Binding-site contacts:
Ligand atom O5 contacts residue ASN663 of chain 1.C at 2.3 Å (h-bond).
Ligand atom N2 contacts residue ASN663 of chain 1.C at 2.8 Å (h-bond).
Ligand atom C7 contacts residue ASN663 of chain 1.C at 4.0 Å.
Ligand atom C5 contacts residue SER665 of chain 1.C at 3.6 Å.
Ligand atom C8 contacts residue LEU679 of chain 1.C at 3.5 Å (hydrophobic).
Ligand atom C6 contacts residue SER665 of chain 1.C at 3.4 Å.
Ligand atom O6 contacts residue ASN663 of chain 1.C at 4.4 Å.
Ligand atom C7 contacts residue LEU679 of chain 1.C at 4.2 Å (hydrophobic).
Ligand atom O6 contacts residue SER665 of chain 1.C at 2.9 Å (h-bond).
Ligand atom C1 contacts residue SER665 of chain 1.C at 3.9 Å.
Ligand atom C4 contacts residue ASN663 of chain 1.C at 4.2 Å.
Ligand atom N2 contacts residue LEU679 of chain 1.C at 3.7 Å.
Ligand atom C1 contacts residue ASN663 of chain 1.C at 1.4 Å.
Ligand atom C3 contacts residue ASN663 of chain 1.C at 3.8 Å.
Ligand atom C2 contacts residue ASN663 of chain 1.C at 2.4 Å.
Ligand atom C5 contacts residue ASN663 of chain 1.C at 3.6 Å.
Ligand atom O5 contacts residue SER665 of chain 1.C at 3.3 Å.

The protein below binds the small molecule below.
Small molecule (SMILES): CC(=O)N[C@@H]1[C@@H](O)[C@H](O)[C@@H](CO)O[C@H]1O

Sequence of chain 1.C:
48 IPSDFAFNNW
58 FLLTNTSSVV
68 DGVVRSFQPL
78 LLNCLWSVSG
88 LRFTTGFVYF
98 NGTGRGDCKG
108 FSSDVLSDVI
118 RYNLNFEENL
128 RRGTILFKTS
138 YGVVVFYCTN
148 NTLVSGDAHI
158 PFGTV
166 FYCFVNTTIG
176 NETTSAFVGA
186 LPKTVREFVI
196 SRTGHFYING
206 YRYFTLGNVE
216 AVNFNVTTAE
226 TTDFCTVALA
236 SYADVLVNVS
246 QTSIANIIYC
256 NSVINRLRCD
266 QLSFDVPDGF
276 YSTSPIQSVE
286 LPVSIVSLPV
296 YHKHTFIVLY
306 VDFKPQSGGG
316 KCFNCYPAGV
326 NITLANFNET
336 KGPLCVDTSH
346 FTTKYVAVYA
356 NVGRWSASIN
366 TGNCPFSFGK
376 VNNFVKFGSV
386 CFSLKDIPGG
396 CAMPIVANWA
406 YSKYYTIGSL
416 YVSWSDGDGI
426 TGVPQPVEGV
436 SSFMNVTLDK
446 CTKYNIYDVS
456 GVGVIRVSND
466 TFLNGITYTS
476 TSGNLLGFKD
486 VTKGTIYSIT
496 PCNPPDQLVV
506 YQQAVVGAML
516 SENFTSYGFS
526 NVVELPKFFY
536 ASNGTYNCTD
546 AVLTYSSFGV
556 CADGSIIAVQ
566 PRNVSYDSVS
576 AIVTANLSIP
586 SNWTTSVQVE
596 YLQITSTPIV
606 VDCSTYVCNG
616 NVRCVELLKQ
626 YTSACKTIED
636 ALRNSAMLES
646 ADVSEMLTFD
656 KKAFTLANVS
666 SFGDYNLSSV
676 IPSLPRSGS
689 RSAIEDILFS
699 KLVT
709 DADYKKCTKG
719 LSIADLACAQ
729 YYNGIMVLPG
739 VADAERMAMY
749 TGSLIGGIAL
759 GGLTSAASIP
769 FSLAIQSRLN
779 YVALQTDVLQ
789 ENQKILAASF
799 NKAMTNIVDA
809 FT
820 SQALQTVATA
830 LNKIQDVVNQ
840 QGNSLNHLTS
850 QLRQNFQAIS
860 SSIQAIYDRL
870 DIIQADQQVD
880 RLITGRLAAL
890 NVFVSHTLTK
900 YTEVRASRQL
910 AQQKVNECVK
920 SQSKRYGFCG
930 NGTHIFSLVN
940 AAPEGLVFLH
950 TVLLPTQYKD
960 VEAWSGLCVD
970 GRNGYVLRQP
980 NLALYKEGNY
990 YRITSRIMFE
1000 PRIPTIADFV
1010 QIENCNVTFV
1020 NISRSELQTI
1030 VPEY